Sequence of chain 1.F:
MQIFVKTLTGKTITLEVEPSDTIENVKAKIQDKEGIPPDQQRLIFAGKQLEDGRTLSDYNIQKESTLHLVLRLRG

The protein below binds the small molecule below.
Small molecule (SMILES): CC(=O)CCCN

Binding-site contacts:
Ligand atom N contacts residue ARG74 of chain 1.F at 3.8 Å.
Ligand atom C1 contacts residue GLY75 of chain 1.F at 3.8 Å.
Ligand atom C4 contacts residue CYS357 of chain 1.B at 2.9 Å (hydrophobic).
Ligand atom C4 contacts residue GLY75 of chain 1.F at 2.8 Å.
Ligand atom C2 contacts residue CYS86 of chain 1.I at 2.8 Å (hydrophobic).
Ligand atom C contacts residue CYS86 of chain 1.I at 1.7 Å (hydrophobic).
Ligand atom C3 contacts residue CYS357 of chain 1.B at 1.7 Å (hydrophobic).
Ligand atom C3 contacts residue CYS86 of chain 1.I at 3.3 Å (hydrophobic).
Ligand atom C2 contacts residue GLY75 of chain 1.F at 3.8 Å.
Ligand atom C4 contacts residue CYS86 of chain 1.I at 4.0 Å (hydrophobic).
Ligand atom O contacts residue CYS86 of chain 1.I at 3.8 Å.
Ligand atom N contacts residue CYS357 of chain 1.B at 3.3 Å (h-bond).
Ligand atom C2 contacts residue CYS357 of chain 1.B at 2.4 Å (hydrophobic).
Ligand atom O contacts residue CYS357 of chain 1.B at 4.5 Å.
Ligand atom O contacts residue GLY75 of chain 1.F at 2.9 Å.
Ligand atom C1 contacts residue CYS357 of chain 1.B at 3.8 Å (hydrophobic).
Ligand atom N contacts residue HIS359 of chain 1.B at 4.3 Å.
Ligand atom C3 contacts residue GLY75 of chain 1.F at 3.5 Å.
Ligand atom C1 contacts residue CYS86 of chain 1.I at 2.6 Å (hydrophobic).
Ligand atom C4 contacts residue HIS359 of chain 1.B at 4.4 Å.
Ligand atom N contacts residue GLY75 of chain 1.F at 1.3 Å.

Sequence of chain 1.I:
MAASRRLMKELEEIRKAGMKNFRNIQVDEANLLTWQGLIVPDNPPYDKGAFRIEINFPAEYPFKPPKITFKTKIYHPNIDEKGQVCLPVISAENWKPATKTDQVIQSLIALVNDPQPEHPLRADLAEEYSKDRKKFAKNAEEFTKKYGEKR

Sequence of chain 1.B:
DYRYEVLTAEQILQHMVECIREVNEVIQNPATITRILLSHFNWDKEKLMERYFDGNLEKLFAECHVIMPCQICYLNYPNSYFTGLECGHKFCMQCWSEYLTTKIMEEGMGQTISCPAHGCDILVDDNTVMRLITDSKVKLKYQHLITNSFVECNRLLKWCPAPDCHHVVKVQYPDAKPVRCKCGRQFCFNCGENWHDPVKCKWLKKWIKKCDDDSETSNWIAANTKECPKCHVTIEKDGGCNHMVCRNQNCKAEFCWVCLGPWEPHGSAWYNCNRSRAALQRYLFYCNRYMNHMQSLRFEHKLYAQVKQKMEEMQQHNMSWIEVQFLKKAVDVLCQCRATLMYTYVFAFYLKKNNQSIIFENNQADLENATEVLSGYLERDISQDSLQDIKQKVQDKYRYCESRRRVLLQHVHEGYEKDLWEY